Sequence of chain 17.A:
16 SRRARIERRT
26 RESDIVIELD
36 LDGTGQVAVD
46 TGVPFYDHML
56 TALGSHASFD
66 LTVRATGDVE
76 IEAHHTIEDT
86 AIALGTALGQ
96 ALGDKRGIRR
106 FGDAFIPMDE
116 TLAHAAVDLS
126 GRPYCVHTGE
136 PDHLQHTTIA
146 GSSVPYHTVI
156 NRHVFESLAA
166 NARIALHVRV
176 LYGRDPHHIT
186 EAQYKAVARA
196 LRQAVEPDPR

A protein and the small-molecule ligand that binds it are described below.
Small molecule (SMILES): NCCSc1ncn[nH]1

Sequence of chain 14.A:
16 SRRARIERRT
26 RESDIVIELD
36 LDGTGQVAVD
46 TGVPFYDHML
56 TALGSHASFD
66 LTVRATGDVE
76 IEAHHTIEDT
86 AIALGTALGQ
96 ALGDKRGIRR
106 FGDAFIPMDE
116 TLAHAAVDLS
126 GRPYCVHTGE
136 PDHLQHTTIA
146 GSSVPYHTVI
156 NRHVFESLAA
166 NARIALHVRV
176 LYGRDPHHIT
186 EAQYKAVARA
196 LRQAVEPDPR

Binding-site contacts:
Ligand atom S1 contacts residue GLU83 of chain 9.A at 3.5 Å (salt-bridge).
Ligand atom C4 contacts residue MN1 of chain 17.C at 3.3 Å.
Ligand atom N4 contacts residue MN1 of chain 17.C at 3.0 Å.
Ligand atom N3 contacts residue MN1 of chain 17.C at 2.2 Å.
Ligand atom N2 contacts residue HIS79 of chain 9.A at 3.0 Å (h-bond).
Ligand atom C4 contacts residue HIS80 of chain 9.A at 3.6 Å.
Ligand atom N3 contacts residue MET113 of chain 17.A at 3.4 Å.
Ligand atom C4 contacts residue MN1 of chain 9.B at 3.2 Å.
Ligand atom C2 contacts residue ARG127 of chain 14.A at 3.5 Å.
Ligand atom N3 contacts residue HIS80 of chain 9.A at 2.9 Å (h-bond).
Ligand atom N2 contacts residue MN1 of chain 17.C at 4.3 Å.
Ligand atom N2 contacts residue HIS80 of chain 9.A at 4.1 Å.
Ligand atom C3 contacts residue MET113 of chain 17.A at 3.4 Å (hydrophobic).
Ligand atom C4 contacts residue GLU186 of chain 17.A at 4.0 Å.
Ligand atom N1 contacts residue ASP84 of chain 9.A at 4.2 Å.
Ligand atom S1 contacts residue MET113 of chain 17.A at 4.3 Å.
Ligand atom N3 contacts residue GLU186 of chain 17.A at 3.1 Å (salt-bridge).
Ligand atom C3 contacts residue MN1 of chain 9.B at 3.2 Å.
Ligand atom C4 contacts residue HIS79 of chain 9.A at 3.1 Å.
Ligand atom S1 contacts residue ARG127 of chain 14.A at 3.5 Å.
Ligand atom N4 contacts residue MET113 of chain 17.A at 3.2 Å.
Ligand atom C3 contacts residue HIS80 of chain 9.A at 4.0 Å.
Ligand atom C4 contacts residue HIS183 of chain 17.A at 3.7 Å.
Ligand atom C3 contacts residue GLU83 of chain 9.A at 3.6 Å.
Ligand atom N2 contacts residue GLU83 of chain 9.A at 3.2 Å (salt-bridge).
Ligand atom N4 contacts residue GLU186 of chain 17.A at 3.8 Å.
Ligand atom N4 contacts residue HIS80 of chain 9.A at 3.3 Å (h-bond).
Ligand atom C3 contacts residue MN1 of chain 17.C at 4.2 Å.
Ligand atom N1 contacts residue GLU27 of chain 9.A at 3.7 Å.
Ligand atom C4 contacts residue HIS182 of chain 17.A at 3.4 Å.
Ligand atom C4 contacts residue MET113 of chain 17.A at 3.6 Å (hydrophobic).
Ligand atom N2 contacts residue HIS183 of chain 17.A at 3.4 Å (h-bond).
Ligand atom N2 contacts residue MET113 of chain 17.A at 3.6 Å.
Ligand atom N3 contacts residue HIS182 of chain 17.A at 3.2 Å (h-bond).
Ligand atom C1 contacts residue GLU27 of chain 9.A at 4.1 Å.
Ligand atom C4 contacts residue GLU83 of chain 9.A at 4.2 Å.
Ligand atom S1 contacts residue MN1 of chain 9.B at 3.8 Å.
Ligand atom N1 contacts residue HIS80 of chain 9.A at 4.2 Å.
Ligand atom C3 contacts residue HIS79 of chain 9.A at 4.2 Å.
Ligand atom N2 contacts residue MN1 of chain 9.B at 2.2 Å.

Sequence of chain 9.A:
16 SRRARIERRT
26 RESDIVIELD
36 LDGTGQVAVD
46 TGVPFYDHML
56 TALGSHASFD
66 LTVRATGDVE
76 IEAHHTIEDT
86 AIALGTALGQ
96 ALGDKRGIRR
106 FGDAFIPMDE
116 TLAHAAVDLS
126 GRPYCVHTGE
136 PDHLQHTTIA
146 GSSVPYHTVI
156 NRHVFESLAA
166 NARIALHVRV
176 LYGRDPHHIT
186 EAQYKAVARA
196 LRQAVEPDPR